The small molecule below binds the protein below.
Small molecule (SMILES): CC(=O)N[C@@H]1[C@@H](O)[C@H](O)[C@@H](CO)O[C@H]1O

Binding-site contacts:
Ligand atom O7 contacts residue SER382 of chain 1.C at 3.9 Å.
Ligand atom C7 contacts residue NAG1 of chain 1.V at 3.6 Å.
Ligand atom N2 contacts residue NAG2 of chain 1.V at 3.5 Å.
Ligand atom C4 contacts residue ASN386 of chain 1.C at 4.4 Å.
Ligand atom O7 contacts residue NAG1 of chain 1.V at 3.3 Å (h-bond).
Ligand atom C2 contacts residue NAG2 of chain 1.V at 4.2 Å.
Ligand atom C1 contacts residue ASN386 of chain 1.C at 1.5 Å.
Ligand atom C7 contacts residue NAG2 of chain 1.V at 3.7 Å.
Ligand atom C3 contacts residue NAG2 of chain 1.V at 3.9 Å.
Ligand atom C8 contacts residue SER382 of chain 1.C at 4.0 Å.
Ligand atom C5 contacts residue ASN386 of chain 1.C at 3.8 Å.
Ligand atom C8 contacts residue ASN386 of chain 1.C at 3.8 Å.
Ligand atom C2 contacts residue ASN386 of chain 1.C at 2.5 Å.
Ligand atom C8 contacts residue NAG1 of chain 1.V at 3.5 Å.
Ligand atom O5 contacts residue ASN386 of chain 1.C at 2.4 Å (h-bond).
Ligand atom C8 contacts residue GLN357 of chain 1.C at 3.6 Å.
Ligand atom C3 contacts residue ASN386 of chain 1.C at 3.9 Å.
Ligand atom O3 contacts residue NAG2 of chain 1.V at 3.0 Å.
Ligand atom N2 contacts residue ASN386 of chain 1.C at 3.0 Å (h-bond).
Ligand atom C7 contacts residue ASN386 of chain 1.C at 3.4 Å.
Ligand atom O7 contacts residue ASN386 of chain 1.C at 3.6 Å (h-bond).
Ligand atom O7 contacts residue NAG2 of chain 1.V at 4.4 Å.
Ligand atom C8 contacts residue NAG2 of chain 1.V at 3.8 Å.

Sequence of chain 1.C:
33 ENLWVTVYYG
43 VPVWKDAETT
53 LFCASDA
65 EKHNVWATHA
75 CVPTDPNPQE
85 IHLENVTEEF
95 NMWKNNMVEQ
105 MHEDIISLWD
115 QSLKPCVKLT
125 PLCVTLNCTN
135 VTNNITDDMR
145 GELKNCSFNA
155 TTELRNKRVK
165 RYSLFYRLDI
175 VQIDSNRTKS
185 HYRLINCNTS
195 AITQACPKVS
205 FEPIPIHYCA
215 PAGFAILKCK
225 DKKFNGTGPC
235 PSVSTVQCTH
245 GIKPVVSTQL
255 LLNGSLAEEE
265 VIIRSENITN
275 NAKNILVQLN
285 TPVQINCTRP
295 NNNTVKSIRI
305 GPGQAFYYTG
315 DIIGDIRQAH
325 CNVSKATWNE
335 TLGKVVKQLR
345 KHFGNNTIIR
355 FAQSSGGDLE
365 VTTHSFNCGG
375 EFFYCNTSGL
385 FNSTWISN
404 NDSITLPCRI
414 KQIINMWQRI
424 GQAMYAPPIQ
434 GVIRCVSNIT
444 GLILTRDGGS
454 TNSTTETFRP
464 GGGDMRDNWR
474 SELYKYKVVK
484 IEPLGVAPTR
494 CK